Sequence of chain 1.F:
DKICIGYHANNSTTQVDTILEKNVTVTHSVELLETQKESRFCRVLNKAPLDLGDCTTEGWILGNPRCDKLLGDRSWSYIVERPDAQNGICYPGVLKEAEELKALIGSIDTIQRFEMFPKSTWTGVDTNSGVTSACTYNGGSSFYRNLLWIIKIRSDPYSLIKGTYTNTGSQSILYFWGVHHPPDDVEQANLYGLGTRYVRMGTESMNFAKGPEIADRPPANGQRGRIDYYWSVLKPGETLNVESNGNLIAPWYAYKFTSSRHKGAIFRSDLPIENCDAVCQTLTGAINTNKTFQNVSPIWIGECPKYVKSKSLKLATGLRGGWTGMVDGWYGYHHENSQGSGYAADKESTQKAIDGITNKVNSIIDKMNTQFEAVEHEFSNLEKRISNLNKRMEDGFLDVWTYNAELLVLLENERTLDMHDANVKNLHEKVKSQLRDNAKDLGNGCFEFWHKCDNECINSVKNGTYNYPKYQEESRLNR

Binding-site contacts:
Ligand atom C7 contacts residue TRP153 of chain 1.F at 3.8 Å (hydrophobic).
Ligand atom C11 contacts residue GLY134 of chain 1.F at 3.9 Å.
Ligand atom C9 contacts residue TYR95 of chain 1.F at 3.5 Å (hydrophobic).
Ligand atom O1A contacts residue THR136 of chain 1.F at 3.5 Å (h-bond).
Ligand atom C5 contacts residue VAL135 of chain 1.F at 3.7 Å (hydrophobic).
Ligand atom O10 contacts residue LEU195 of chain 1.F at 3.4 Å.
Ligand atom O7 contacts residue LEU195 of chain 1.F at 3.8 Å.
Ligand atom O8 contacts residue TRP153 of chain 1.F at 3.7 Å.
Ligand atom O6 contacts residue GLU191 of chain 1.F at 4.0 Å.
Ligand atom O6 contacts residue GLN227 of chain 1.F at 4.0 Å.
Ligand atom O1B contacts residue THR136 of chain 1.F at 2.7 Å (h-bond).
Ligand atom C9 contacts residue TRP153 of chain 1.F at 3.8 Å (hydrophobic).
Ligand atom O1B contacts residue GLN227 of chain 1.F at 2.9 Å (h-bond).
Ligand atom O8 contacts residue GLN227 of chain 1.F at 3.2 Å (h-bond).
Ligand atom O4 contacts residue GLN227 of chain 1.F at 3.2 Å (h-bond).
Ligand atom O1A contacts residue SER137 of chain 1.F at 2.8 Å (h-bond).
Ligand atom O4 contacts residue VAL135 of chain 1.F at 3.6 Å.
Ligand atom O8 contacts residue TYR95 of chain 1.F at 3.1 Å (h-bond).
Ligand atom C8 contacts residue TRP153 of chain 1.F at 4.0 Å (hydrophobic).
Ligand atom C9 contacts residue GLU191 of chain 1.F at 3.0 Å.
Ligand atom C1 contacts residue GLN227 of chain 1.F at 3.5 Å.
Ligand atom C1 contacts residue SER137 of chain 1.F at 3.7 Å.
Ligand atom C11 contacts residue SER133 of chain 1.F at 3.2 Å.
Ligand atom O1B contacts residue SER137 of chain 1.F at 4.0 Å.
Ligand atom O1A contacts residue GLN227 of chain 1.F at 3.6 Å.
Ligand atom N5 contacts residue VAL135 of chain 1.F at 3.0 Å (h-bond).
Ligand atom C11 contacts residue ILE155 of chain 1.F at 3.8 Å (hydrophobic).
Ligand atom C10 contacts residue VAL135 of chain 1.F at 4.0 Å (hydrophobic).
Ligand atom C1 contacts residue THR136 of chain 1.F at 3.5 Å.
Ligand atom O9 contacts residue GLU191 of chain 1.F at 2.5 Å (salt-bridge).
Ligand atom O9 contacts residue TYR95 of chain 1.F at 2.8 Å (h-bond).
Ligand atom O9 contacts residue HIS184 of chain 1.F at 3.2 Å (h-bond).
Ligand atom O9 contacts residue GLY229 of chain 1.F at 3.7 Å.
Ligand atom C9 contacts residue HIS184 of chain 1.F at 3.4 Å.
Ligand atom C4 contacts residue VAL135 of chain 1.F at 3.4 Å (hydrophobic).
Ligand atom C11 contacts residue TRP153 of chain 1.F at 3.9 Å (hydrophobic).
Ligand atom C8 contacts residue TYR95 of chain 1.F at 3.9 Å (hydrophobic).
Ligand atom C9 contacts residue LEU195 of chain 1.F at 4.0 Å (hydrophobic).
Ligand atom C10 contacts residue SER133 of chain 1.F at 4.0 Å.
Ligand atom C8 contacts residue GLU191 of chain 1.F at 4.0 Å.

A protein and the small-molecule ligand that binds it are described below.
Small molecule (SMILES): CC(=O)N[C@H]1[C@H]([C@H](O)[C@H](O)CO)O[C@@](O[C@H]2[C@@H](O)[C@@H](CO)O[C@@H](O[C@H]3[C@H](O)[C@@H](NC(C)=O)CO[C@@H]3CO)[C@@H]2O)(C(=O)O)C[C@@H]1O